A protein and the small-molecule ligand that binds it are described below.
Small molecule (SMILES): Nc1nc2cc(O)ccc2[nH]1

Binding-site contacts:
Ligand atom N14 contacts residue GLU219 of chain 1.A at 4.1 Å.
Ligand atom N12 contacts residue TYR35 of chain 1.A at 3.1 Å (h-bond).
Ligand atom C1 contacts residue PHE182 of chain 1.A at 4.1 Å (hydrophobic).
Ligand atom N10 contacts residue ASP267 of chain 1.A at 3.7 Å.
Ligand atom N10 contacts residue GLU219 of chain 1.A at 3.8 Å.
Ligand atom C6 contacts residue LYS57 of chain 1.A at 3.4 Å.
Ligand atom C11 contacts residue ASN39 of chain 1.A at 4.3 Å.
Ligand atom N12 contacts residue PHE182 of chain 1.A at 3.4 Å.
Ligand atom O17 contacts residue ARG44 of chain 1.A at 3.8 Å.
Ligand atom C5 contacts residue TYR40 of chain 1.A at 3.6 Å (hydrophobic).
Ligand atom C5 contacts residue ASN39 of chain 1.A at 4.2 Å.
Ligand atom C1 contacts residue MET258 of chain 1.A at 4.1 Å (hydrophobic).
Ligand atom N14 contacts residue PHE182 of chain 1.A at 4.2 Å.
Ligand atom C11 contacts residue PHE182 of chain 1.A at 3.7 Å (hydrophobic).
Ligand atom C2 contacts residue ASN39 of chain 1.A at 4.1 Å.
Ligand atom N10 contacts residue PHE182 of chain 1.A at 4.0 Å.
Ligand atom O17 contacts residue VAL272 of chain 1.A at 4.0 Å.
Ligand atom C1 contacts residue ARG44 of chain 1.A at 3.6 Å.
Ligand atom O17 contacts residue VAL53 of chain 1.A at 3.5 Å.
Ligand atom C4 contacts residue PHE182 of chain 1.A at 3.6 Å (hydrophobic).
Ligand atom C3 contacts residue ASP267 of chain 1.A at 4.2 Å.
Ligand atom C2 contacts residue ASP267 of chain 1.A at 4.2 Å.
Ligand atom C5 contacts residue LYS57 of chain 1.A at 3.6 Å.
Ligand atom C4 contacts residue TYR35 of chain 1.A at 4.2 Å (hydrophobic).
Ligand atom C2 contacts residue ARG44 of chain 1.A at 3.2 Å.
Ligand atom C11 contacts residue TYR35 of chain 1.A at 3.9 Å (hydrophobic).
Ligand atom N10 contacts residue ASN39 of chain 1.A at 4.1 Å.
Ligand atom O17 contacts residue MET258 of chain 1.A at 3.1 Å.
Ligand atom N12 contacts residue ASN39 of chain 1.A at 4.2 Å.
Ligand atom C4 contacts residue ASN39 of chain 1.A at 3.9 Å.
Ligand atom C3 contacts residue PHE182 of chain 1.A at 3.7 Å (hydrophobic).
Ligand atom N14 contacts residue TYR35 of chain 1.A at 4.0 Å.
Ligand atom C2 contacts residue MET258 of chain 1.A at 4.1 Å (hydrophobic).
Ligand atom C3 contacts residue ASN39 of chain 1.A at 3.8 Å.
Ligand atom C5 contacts residue PHE182 of chain 1.A at 3.4 Å (hydrophobic).
Ligand atom C3 contacts residue ARG44 of chain 1.A at 3.9 Å.
Ligand atom N14 contacts residue TYR222 of chain 1.A at 4.1 Å.
Ligand atom C2 contacts residue VAL269 of chain 1.A at 4.3 Å (hydrophobic).
Ligand atom C6 contacts residue PHE182 of chain 1.A at 3.7 Å (hydrophobic).
Ligand atom C2 contacts residue PHE182 of chain 1.A at 4.1 Å (hydrophobic).

Sequence of chain 1.A:
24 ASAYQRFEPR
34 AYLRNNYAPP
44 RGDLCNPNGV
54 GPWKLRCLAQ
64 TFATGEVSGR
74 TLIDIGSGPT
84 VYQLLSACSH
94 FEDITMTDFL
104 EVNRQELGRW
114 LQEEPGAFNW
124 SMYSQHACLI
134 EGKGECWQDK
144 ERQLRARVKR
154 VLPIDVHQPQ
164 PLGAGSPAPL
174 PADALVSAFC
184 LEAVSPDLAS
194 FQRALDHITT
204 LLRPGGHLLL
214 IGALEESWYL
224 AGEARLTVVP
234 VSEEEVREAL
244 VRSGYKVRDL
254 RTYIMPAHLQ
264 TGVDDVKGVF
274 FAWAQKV